Sequence of chain 15.D:
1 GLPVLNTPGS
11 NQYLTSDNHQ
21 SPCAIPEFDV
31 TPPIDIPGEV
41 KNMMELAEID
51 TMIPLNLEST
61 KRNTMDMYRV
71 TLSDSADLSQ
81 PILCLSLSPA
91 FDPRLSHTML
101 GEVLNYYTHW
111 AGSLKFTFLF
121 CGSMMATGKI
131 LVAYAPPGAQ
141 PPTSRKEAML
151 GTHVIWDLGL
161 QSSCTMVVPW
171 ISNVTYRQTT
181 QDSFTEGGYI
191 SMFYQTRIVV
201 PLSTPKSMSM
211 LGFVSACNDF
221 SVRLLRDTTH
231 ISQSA

Sequence of chain 14.D:
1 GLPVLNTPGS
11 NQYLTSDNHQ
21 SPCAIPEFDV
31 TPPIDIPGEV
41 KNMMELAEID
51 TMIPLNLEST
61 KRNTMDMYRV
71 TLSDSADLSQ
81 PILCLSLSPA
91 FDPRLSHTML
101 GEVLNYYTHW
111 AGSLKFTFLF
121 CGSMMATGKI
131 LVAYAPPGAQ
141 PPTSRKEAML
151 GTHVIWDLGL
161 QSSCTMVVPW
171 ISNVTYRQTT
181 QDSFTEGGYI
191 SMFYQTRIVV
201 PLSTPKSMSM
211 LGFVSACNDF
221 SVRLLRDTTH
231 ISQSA

The protein below binds the small molecule below.
Small molecule (SMILES): Cc1cc(CCCCCCCOc2ccc(C3=NCCO3)cc2)on1

Sequence of chain 14.B:
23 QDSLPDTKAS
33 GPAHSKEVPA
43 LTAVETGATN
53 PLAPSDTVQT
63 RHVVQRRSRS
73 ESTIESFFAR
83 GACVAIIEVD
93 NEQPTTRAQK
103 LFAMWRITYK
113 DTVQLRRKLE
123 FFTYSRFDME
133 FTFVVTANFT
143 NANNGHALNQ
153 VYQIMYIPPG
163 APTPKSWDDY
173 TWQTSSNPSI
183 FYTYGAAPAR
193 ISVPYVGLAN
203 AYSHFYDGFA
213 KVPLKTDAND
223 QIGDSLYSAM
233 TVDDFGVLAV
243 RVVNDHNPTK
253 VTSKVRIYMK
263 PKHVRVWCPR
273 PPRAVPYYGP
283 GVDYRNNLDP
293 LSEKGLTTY

Binding-site contacts:
Ligand atom C4A contacts residue PRO180 of chain 14.B at 3.3 Å (hydrophobic).
Ligand atom C3 contacts residue PHE237 of chain 14.B at 3.7 Å (hydrophobic).
Ligand atom C4 contacts residue TYR111 of chain 14.B at 3.6 Å (hydrophobic).
Ligand atom C3 contacts residue TYR111 of chain 14.B at 3.2 Å (hydrophobic).
Ligand atom C5B contacts residue LEU240 of chain 14.B at 3.5 Å (hydrophobic).
Ligand atom O1A contacts residue PHE135 of chain 14.B at 3.8 Å.
Ligand atom N3A contacts residue ALA24 of chain 14.D at 3.9 Å.
Ligand atom C6C contacts residue PHE237 of chain 14.B at 3.9 Å (hydrophobic).
Ligand atom C5A contacts residue ILE156 of chain 14.B at 3.2 Å (hydrophobic).
Ligand atom O1B contacts residue ILE109 of chain 14.B at 3.8 Å.
Ligand atom C4B contacts residue ILE193 of chain 14.B at 3.8 Å (hydrophobic).
Ligand atom C31 contacts residue TYR111 of chain 14.B at 3.7 Å (hydrophobic).
Ligand atom C3B contacts residue TYR158 of chain 14.B at 3.4 Å (hydrophobic).
Ligand atom C5C contacts residue VAL195 of chain 14.B at 3.8 Å (hydrophobic).
Ligand atom C6B contacts residue PHE133 of chain 14.B at 3.5 Å (hydrophobic).
Ligand atom C2B contacts residue VAL195 of chain 14.B at 3.9 Å (hydrophobic).
Ligand atom O1 contacts residue TYR204 of chain 14.B at 3.6 Å.
Ligand atom C5B contacts residue ILE193 of chain 14.B at 3.9 Å (hydrophobic).
Ligand atom C2B contacts residue TYR158 of chain 14.B at 3.5 Å (hydrophobic).
Ligand atom C2A contacts residue TYR158 of chain 14.B at 3.9 Å (hydrophobic).
Ligand atom C7C contacts residue TYR158 of chain 14.B at 3.8 Å (hydrophobic).
Ligand atom C4A contacts residue SER181 of chain 14.B at 3.8 Å.
Ligand atom N2 contacts residue TYR111 of chain 14.B at 3.1 Å.
Ligand atom O1 contacts residue PHE129 of chain 14.B at 3.8 Å.
Ligand atom O1B contacts residue PHE133 of chain 14.B at 3.9 Å.
Ligand atom C4 contacts residue PHE237 of chain 14.B at 3.1 Å (hydrophobic).
Ligand atom C4A contacts residue ILE182 of chain 14.B at 3.9 Å (hydrophobic).
Ligand atom N2 contacts residue TYR204 of chain 14.B at 3.8 Å.
Ligand atom C4C contacts residue PHE237 of chain 14.B at 3.6 Å (hydrophobic).
Ligand atom C31 contacts residue PHE237 of chain 14.B at 3.8 Å (hydrophobic).
Ligand atom C6C contacts residue VAL198 of chain 14.B at 3.9 Å (hydrophobic).
Ligand atom C5 contacts residue TYR111 of chain 14.B at 3.8 Å (hydrophobic).
Ligand atom O1 contacts residue TYR111 of chain 14.B at 3.5 Å.
Ligand atom N3A contacts residue TYR158 of chain 14.B at 3.7 Å.
Ligand atom N3A contacts residue PRO180 of chain 14.B at 3.7 Å.
Ligand atom C4C contacts residue VAL198 of chain 14.B at 3.8 Å (hydrophobic).
Ligand atom C4B contacts residue TYR158 of chain 14.B at 3.8 Å (hydrophobic).
Ligand atom C2A contacts residue ILE193 of chain 14.B at 3.9 Å (hydrophobic).
Ligand atom C2C contacts residue PHE237 of chain 14.B at 3.8 Å (hydrophobic).
Ligand atom C5A contacts residue ILE182 of chain 14.B at 3.5 Å (hydrophobic).